Binding-site contacts:
Ligand atom C5 contacts residue THR18 of chain 1.A at 4.3 Å.
Ligand atom N2 contacts residue ASN16 of chain 1.A at 2.8 Å (h-bond).
Ligand atom O7 contacts residue ASN16 of chain 1.A at 3.2 Å (h-bond).
Ligand atom O6 contacts residue ARG22 of chain 1.J at 3.3 Å.
Ligand atom N2 contacts residue THR18 of chain 1.A at 3.7 Å.
Ligand atom C8 contacts residue ASN16 of chain 1.A at 4.3 Å.
Ligand atom C4 contacts residue ARG22 of chain 1.J at 3.4 Å.
Ligand atom C1 contacts residue THR18 of chain 1.A at 3.3 Å.
Ligand atom C7 contacts residue ASN16 of chain 1.A at 3.2 Å.
Ligand atom C4 contacts residue ASN16 of chain 1.A at 4.3 Å.
Ligand atom C1 contacts residue ASN16 of chain 1.A at 1.4 Å.
Ligand atom C2 contacts residue ASN16 of chain 1.A at 2.5 Å.
Ligand atom C5 contacts residue ARG22 of chain 1.J at 4.4 Å.
Ligand atom C2 contacts residue THR18 of chain 1.A at 4.3 Å.
Ligand atom C5 contacts residue ASN16 of chain 1.A at 3.7 Å.
Ligand atom C8 contacts residue THR18 of chain 1.A at 4.3 Å.
Ligand atom O5 contacts residue THR18 of chain 1.A at 3.9 Å.
Ligand atom C3 contacts residue ASN16 of chain 1.A at 3.8 Å.
Ligand atom O3 contacts residue ARG22 of chain 1.J at 3.2 Å (salt-bridge).
Ligand atom C6 contacts residue ARG22 of chain 1.J at 4.2 Å.
Ligand atom O4 contacts residue ARG22 of chain 1.J at 2.9 Å (salt-bridge).
Ligand atom C7 contacts residue THR18 of chain 1.A at 4.2 Å.
Ligand atom C3 contacts residue ARG22 of chain 1.J at 3.9 Å.
Ligand atom O5 contacts residue ASN16 of chain 1.A at 2.5 Å (h-bond).

Sequence of chain 1.J:
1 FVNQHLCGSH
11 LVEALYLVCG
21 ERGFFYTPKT

Sequence of chain 1.A:
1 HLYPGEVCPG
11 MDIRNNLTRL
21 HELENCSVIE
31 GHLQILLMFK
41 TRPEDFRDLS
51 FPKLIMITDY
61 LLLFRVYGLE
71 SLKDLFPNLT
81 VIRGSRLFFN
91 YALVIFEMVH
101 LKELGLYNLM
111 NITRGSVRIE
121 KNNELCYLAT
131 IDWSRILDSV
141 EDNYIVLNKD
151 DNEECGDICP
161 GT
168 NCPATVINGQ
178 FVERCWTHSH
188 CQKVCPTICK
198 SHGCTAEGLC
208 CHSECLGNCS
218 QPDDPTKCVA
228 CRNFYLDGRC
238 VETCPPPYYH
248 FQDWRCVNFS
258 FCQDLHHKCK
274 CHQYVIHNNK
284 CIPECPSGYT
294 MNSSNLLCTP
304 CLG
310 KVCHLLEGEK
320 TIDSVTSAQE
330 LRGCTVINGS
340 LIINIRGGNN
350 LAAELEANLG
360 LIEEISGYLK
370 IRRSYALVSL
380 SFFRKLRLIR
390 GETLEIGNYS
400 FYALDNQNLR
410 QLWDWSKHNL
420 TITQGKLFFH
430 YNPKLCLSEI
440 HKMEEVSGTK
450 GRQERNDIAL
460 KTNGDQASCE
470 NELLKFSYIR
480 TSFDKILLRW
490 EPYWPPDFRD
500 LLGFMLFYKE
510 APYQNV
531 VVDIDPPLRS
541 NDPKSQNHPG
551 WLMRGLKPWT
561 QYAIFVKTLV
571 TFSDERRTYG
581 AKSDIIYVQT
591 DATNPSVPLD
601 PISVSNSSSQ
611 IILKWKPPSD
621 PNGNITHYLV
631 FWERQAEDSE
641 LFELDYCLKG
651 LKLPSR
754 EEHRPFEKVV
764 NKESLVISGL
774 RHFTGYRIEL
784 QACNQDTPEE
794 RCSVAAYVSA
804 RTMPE

A small-molecule ligand and the protein it binds are described below.
Small molecule (SMILES): CC(=O)N[C@@H]1[C@@H](O)[C@H](O)[C@@H](CO)O[C@H]1O